A small-molecule ligand and the protein it binds are described below.
Small molecule (SMILES): CO[C@H]1O[C@H](CO)[C@@H](O[C@H]2O[C@H](CO)[C@@H](O)[C@H](O)[C@@H]2O)[C@H](O)[C@@H]1O

Sequence of chain 1.B:
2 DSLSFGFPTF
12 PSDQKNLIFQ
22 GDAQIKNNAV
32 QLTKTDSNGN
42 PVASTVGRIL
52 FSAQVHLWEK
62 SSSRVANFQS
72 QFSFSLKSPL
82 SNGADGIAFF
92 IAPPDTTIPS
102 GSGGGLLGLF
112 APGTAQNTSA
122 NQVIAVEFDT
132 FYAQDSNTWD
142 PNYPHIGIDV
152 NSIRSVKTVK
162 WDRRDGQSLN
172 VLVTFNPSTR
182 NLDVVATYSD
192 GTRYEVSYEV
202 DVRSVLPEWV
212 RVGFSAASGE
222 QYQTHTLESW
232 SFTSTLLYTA

Binding-site contacts:
Ligand atom O6 contacts residue ALA85 of chain 1.B at 3.5 Å.
Ligand atom O5 contacts residue GLU221 of chain 1.B at 3.1 Å (salt-bridge).
Ligand atom C3 contacts residue GLU221 of chain 1.B at 4.1 Å.
Ligand atom O4 contacts residue PHE132 of chain 1.B at 3.3 Å.
Ligand atom O6 contacts residue ASP86 of chain 1.B at 2.8 Å (salt-bridge).
Ligand atom C1 contacts residue GLU221 of chain 1.B at 3.3 Å.
Ligand atom O2 contacts residue GLY220 of chain 1.B at 3.7 Å.
Ligand atom C4 contacts residue GLY105 of chain 1.B at 4.0 Å.
Ligand atom C4 contacts residue ASP86 of chain 1.B at 3.4 Å.
Ligand atom O6 contacts residue GLN222 of chain 1.B at 2.5 Å (h-bond).
Ligand atom C6 contacts residue ASP86 of chain 1.B at 3.6 Å.
Ligand atom C6 contacts residue ALA85 of chain 1.B at 3.9 Å (hydrophobic).
Ligand atom C4 contacts residue GLY106 of chain 1.B at 3.6 Å.
Ligand atom O6 contacts residue GLN222 of chain 1.B at 3.1 Å (h-bond).
Ligand atom O2 contacts residue GLU221 of chain 1.B at 3.2 Å (salt-bridge).
Ligand atom C5 contacts residue PHE132 of chain 1.B at 3.6 Å (hydrophobic).
Ligand atom O3 contacts residue GLY105 of chain 1.B at 3.6 Å.
Ligand atom C3 contacts residue GLY106 of chain 1.B at 3.8 Å.
Ligand atom O4 contacts residue ASN138 of chain 1.B at 3.1 Å (h-bond).
Ligand atom O2 contacts residue GLY105 of chain 1.B at 3.8 Å.
Ligand atom C6 contacts residue PHE132 of chain 1.B at 3.7 Å (hydrophobic).
Ligand atom O6 contacts residue GLY220 of chain 1.B at 3.4 Å (h-bond).
Ligand atom O3 contacts residue GLY106 of chain 1.B at 2.8 Å (h-bond).
Ligand atom O6 contacts residue GLU221 of chain 1.B at 3.6 Å.
Ligand atom O4 contacts residue GLU221 of chain 1.B at 3.8 Å.
Ligand atom C6 contacts residue GLN222 of chain 1.B at 3.2 Å.
Ligand atom C6 contacts residue PHE132 of chain 1.B at 3.4 Å (hydrophobic).
Ligand atom O4 contacts residue ASP86 of chain 1.B at 2.6 Å (salt-bridge).
Ligand atom C7 contacts residue ASP136 of chain 1.B at 2.8 Å.
Ligand atom O5 contacts residue GLY220 of chain 1.B at 4.1 Å.
Ligand atom C6 contacts residue GLU221 of chain 1.B at 4.0 Å.
Ligand atom O4 contacts residue GLY106 of chain 1.B at 3.3 Å (h-bond).
Ligand atom O4 contacts residue GLY105 of chain 1.B at 4.1 Å.
Ligand atom O1 contacts residue ASP136 of chain 1.B at 3.6 Å (salt-bridge).
Ligand atom O2 contacts residue GLU221 of chain 1.B at 4.1 Å.
Ligand atom C5 contacts residue ASP86 of chain 1.B at 4.0 Å.
Ligand atom C4 contacts residue GLU221 of chain 1.B at 3.3 Å.
Ligand atom O3 contacts residue GLU221 of chain 1.B at 3.7 Å.
Ligand atom C6 contacts residue GLN222 of chain 1.B at 3.7 Å.
Ligand atom O6 contacts residue GLU221 of chain 1.B at 3.2 Å (salt-bridge).